Sequence of chain 1.D:
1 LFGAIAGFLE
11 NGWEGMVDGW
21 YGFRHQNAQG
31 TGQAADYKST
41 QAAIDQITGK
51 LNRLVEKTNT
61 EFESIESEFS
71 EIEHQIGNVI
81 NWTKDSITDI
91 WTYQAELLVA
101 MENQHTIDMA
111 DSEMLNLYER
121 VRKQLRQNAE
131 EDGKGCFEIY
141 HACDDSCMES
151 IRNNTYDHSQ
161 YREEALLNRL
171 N

Binding-site contacts:
Ligand atom C8 contacts residue HIS74 of chain 1.D at 3.3 Å.
Ligand atom C4 contacts residue ASN81 of chain 1.D at 4.2 Å.
Ligand atom O7 contacts residue ASN78 of chain 1.D at 2.7 Å (h-bond).
Ligand atom C7 contacts residue HIS74 of chain 1.D at 4.4 Å.
Ligand atom O7 contacts residue ASN81 of chain 1.D at 4.0 Å.
Ligand atom O6 contacts residue ASN81 of chain 1.D at 4.0 Å.
Ligand atom N2 contacts residue ASN81 of chain 1.D at 3.0 Å (h-bond).
Ligand atom C5 contacts residue ASN81 of chain 1.D at 3.5 Å.
Ligand atom C7 contacts residue ASN81 of chain 1.D at 3.6 Å.
Ligand atom O7 contacts residue GLU108 of chain 1.E at 3.1 Å (salt-bridge).
Ligand atom C3 contacts residue ASN81 of chain 1.D at 3.9 Å.
Ligand atom C8 contacts residue GLY77 of chain 1.D at 3.7 Å.
Ligand atom C2 contacts residue ASN81 of chain 1.D at 2.6 Å.
Ligand atom C6 contacts residue ASN81 of chain 1.D at 4.5 Å.
Ligand atom O7 contacts residue HIS74 of chain 1.D at 3.9 Å.
Ligand atom C7 contacts residue ASN78 of chain 1.D at 3.3 Å.
Ligand atom C1 contacts residue ASN81 of chain 1.D at 1.4 Å.
Ligand atom C7 contacts residue GLY77 of chain 1.D at 4.3 Å.
Ligand atom C7 contacts residue GLU108 of chain 1.E at 4.3 Å.
Ligand atom C8 contacts residue ASN78 of chain 1.D at 3.6 Å.
Ligand atom N2 contacts residue ASN78 of chain 1.D at 4.2 Å.
Ligand atom O5 contacts residue ASN81 of chain 1.D at 2.2 Å (h-bond).

A protein and the small-molecule ligand that binds it are described below.
Small molecule (SMILES): CC(=O)N[C@@H]1[C@@H](O)[C@H](O)[C@@H](CO)O[C@H]1O

Sequence of chain 1.E:
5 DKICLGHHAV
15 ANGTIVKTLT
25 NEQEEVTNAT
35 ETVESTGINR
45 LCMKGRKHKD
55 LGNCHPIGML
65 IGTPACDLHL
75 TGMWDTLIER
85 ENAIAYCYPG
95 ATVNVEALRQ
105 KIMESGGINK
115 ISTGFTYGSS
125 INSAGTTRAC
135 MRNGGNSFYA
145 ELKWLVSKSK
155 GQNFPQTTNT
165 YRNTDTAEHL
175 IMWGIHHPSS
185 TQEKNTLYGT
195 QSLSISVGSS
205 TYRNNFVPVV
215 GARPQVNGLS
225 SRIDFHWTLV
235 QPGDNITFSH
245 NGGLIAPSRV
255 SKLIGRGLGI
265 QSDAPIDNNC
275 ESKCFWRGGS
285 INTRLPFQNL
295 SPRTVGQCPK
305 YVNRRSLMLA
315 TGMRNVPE